The small molecule below binds the protein below.
Small molecule (SMILES): CO[C@H]1O[C@H](CO)[C@@H](O)[C@H](O)[C@@H]1O

Sequence of chain 1.A:
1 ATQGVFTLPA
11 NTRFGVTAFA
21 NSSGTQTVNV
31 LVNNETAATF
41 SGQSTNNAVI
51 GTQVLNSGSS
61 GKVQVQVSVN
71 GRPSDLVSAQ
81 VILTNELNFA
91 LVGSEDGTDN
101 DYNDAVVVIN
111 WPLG

Sequence of chain 1.B:
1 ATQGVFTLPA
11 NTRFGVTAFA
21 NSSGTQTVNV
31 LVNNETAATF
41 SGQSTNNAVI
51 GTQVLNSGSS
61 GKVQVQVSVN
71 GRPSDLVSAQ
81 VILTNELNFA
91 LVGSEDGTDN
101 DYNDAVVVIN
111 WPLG

Binding-site contacts:
Ligand atom C5 contacts residue SER23 of chain 1.B at 3.8 Å.
Ligand atom O5 contacts residue SER23 of chain 1.B at 3.0 Å (h-bond).
Ligand atom O3 contacts residue CA1 of chain 1.I at 2.5 Å.
Ligand atom C3 contacts residue SER23 of chain 1.B at 3.7 Å.
Ligand atom O4 contacts residue ASP99 of chain 1.B at 3.4 Å (salt-bridge).
Ligand atom O4 contacts residue GLU95 of chain 1.B at 3.5 Å (salt-bridge).
Ligand atom O6 contacts residue SER23 of chain 1.B at 2.8 Å (h-bond).
Ligand atom C4 contacts residue SER22 of chain 1.B at 3.6 Å.
Ligand atom O3 contacts residue ASP101 of chain 1.B at 2.9 Å (salt-bridge).
Ligand atom C6 contacts residue ASP96 of chain 1.B at 3.4 Å.
Ligand atom C4 contacts residue CA1 of chain 1.I at 3.3 Å.
Ligand atom O4 contacts residue ASP104 of chain 1.B at 3.4 Å (salt-bridge).
Ligand atom O5 contacts residue SER22 of chain 1.B at 3.5 Å (h-bond).
Ligand atom C5 contacts residue ASP96 of chain 1.B at 4.0 Å.
Ligand atom O2 contacts residue GLY114 of chain 1.A at 2.5 Å (h-bond).
Ligand atom C5 contacts residue SER22 of chain 1.B at 3.5 Å.
Ligand atom C2 contacts residue GLY114 of chain 1.A at 3.2 Å.
Ligand atom C4 contacts residue ASP96 of chain 1.B at 3.5 Å.
Ligand atom C3 contacts residue ASP99 of chain 1.B at 3.3 Å.
Ligand atom O3 contacts residue ASP104 of chain 1.B at 3.0 Å (salt-bridge).
Ligand atom C4 contacts residue ASP99 of chain 1.B at 4.1 Å.
Ligand atom C3 contacts residue CA1 of chain 1.J at 3.3 Å.
Ligand atom C4 contacts residue CA1 of chain 1.J at 3.8 Å.
Ligand atom O2 contacts residue CA1 of chain 1.J at 2.5 Å.
Ligand atom C3 contacts residue CA1 of chain 1.I at 3.4 Å.
Ligand atom C1 contacts residue SER23 of chain 1.B at 3.8 Å.
Ligand atom C2 contacts residue CA1 of chain 1.J at 3.3 Å.
Ligand atom C6 contacts residue SER23 of chain 1.B at 3.5 Å.
Ligand atom O3 contacts residue ASP99 of chain 1.B at 2.6 Å (salt-bridge).
Ligand atom O2 contacts residue ASN21 of chain 1.B at 2.9 Å (h-bond).
Ligand atom C3 contacts residue ASP104 of chain 1.B at 3.7 Å.
Ligand atom C6 contacts residue SER22 of chain 1.B at 3.0 Å.
Ligand atom O2 contacts residue SER22 of chain 1.B at 3.1 Å.
Ligand atom O3 contacts residue CA1 of chain 1.J at 2.4 Å.
Ligand atom O4 contacts residue ASP96 of chain 1.B at 2.7 Å (salt-bridge).
Ligand atom O4 contacts residue CA1 of chain 1.I at 2.6 Å.
Ligand atom C1 contacts residue GLY114 of chain 1.A at 3.9 Å.
Ligand atom O6 contacts residue SER22 of chain 1.B at 4.1 Å.
Ligand atom C4 contacts residue ASP104 of chain 1.B at 3.3 Å.
Ligand atom O2 contacts residue ASP104 of chain 1.B at 3.7 Å.